Sequence of chain 1.B:
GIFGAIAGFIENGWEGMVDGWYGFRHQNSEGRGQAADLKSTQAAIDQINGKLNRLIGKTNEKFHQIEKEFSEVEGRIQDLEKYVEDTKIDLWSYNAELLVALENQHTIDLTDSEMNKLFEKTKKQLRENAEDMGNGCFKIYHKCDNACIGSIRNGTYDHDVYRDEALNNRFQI

A protein and the small-molecule ligand that binds it are described below.
Small molecule (SMILES): CC(=O)N[C@@H]1[C@@H](O)[C@H](O)[C@@H](CO)O[C@H]1O

Binding-site contacts:
Ligand atom O7 contacts residue THR156 of chain 1.B at 4.2 Å.
Ligand atom N2 contacts residue GLY150 of chain 1.B at 4.1 Å.
Ligand atom C2 contacts residue ASN154 of chain 1.B at 2.5 Å.
Ligand atom C7 contacts residue GLY150 of chain 1.B at 4.0 Å.
Ligand atom C6 contacts residue ASN154 of chain 1.B at 4.5 Å.
Ligand atom C8 contacts residue GLY150 of chain 1.B at 4.0 Å.
Ligand atom C4 contacts residue ASN154 of chain 1.B at 4.2 Å.
Ligand atom C7 contacts residue ALA147 of chain 1.B at 4.2 Å (hydrophobic).
Ligand atom O7 contacts residue GLY150 of chain 1.B at 4.4 Å.
Ligand atom O7 contacts residue SER151 of chain 1.B at 4.4 Å.
Ligand atom C3 contacts residue ASN154 of chain 1.B at 3.9 Å.
Ligand atom C7 contacts residue ASN154 of chain 1.B at 3.4 Å.
Ligand atom C8 contacts residue SER151 of chain 1.B at 3.7 Å.
Ligand atom N2 contacts residue ASN154 of chain 1.B at 3.1 Å (h-bond).
Ligand atom C5 contacts residue ASN154 of chain 1.B at 3.6 Å.
Ligand atom C1 contacts residue ASN154 of chain 1.B at 1.4 Å.
Ligand atom C7 contacts residue SER151 of chain 1.B at 4.1 Å.
Ligand atom O7 contacts residue ASN154 of chain 1.B at 3.2 Å (h-bond).
Ligand atom C1 contacts residue GLY150 of chain 1.B at 3.9 Å.
Ligand atom C8 contacts residue ALA147 of chain 1.B at 2.9 Å (hydrophobic).
Ligand atom O5 contacts residue ASN154 of chain 1.B at 2.3 Å (h-bond).